Binding-site contacts:
Ligand atom C06 contacts residue FHS1 of chain 2.E at 0.1 Å.
Ligand atom C13 contacts residue FHS1 of chain 2.E at 0.1 Å.
Ligand atom C23 contacts residue FHS1 of chain 2.E at 0.3 Å.
Ligand atom C14 contacts residue FHS1 of chain 2.E at 0.1 Å.
Ligand atom C02 contacts residue FHS1 of chain 2.E at 0.1 Å.
Ligand atom N15 contacts residue PHE150 of chain 2.B at 3.2 Å (h-bond).
Ligand atom C19 contacts residue FHS1 of chain 2.E at 0.1 Å.
Ligand atom O20 contacts residue HIS48 of chain 2.B at 2.9 Å (h-bond).
Ligand atom C17 contacts residue FHS1 of chain 2.E at 0.1 Å.
Ligand atom C24 contacts residue FHS1 of chain 2.E at 0.7 Å.
Ligand atom O18 contacts residue PHE150 of chain 2.B at 3.3 Å.
Ligand atom C08 contacts residue FHS1 of chain 2.E at 0.1 Å.
Ligand atom C40 contacts residue FHS1 of chain 2.E at 0.4 Å.
Ligand atom O21 contacts residue FHS1 of chain 2.E at 0.2 Å (h-bond).
Ligand atom N03 contacts residue GLN199 of chain 2.B at 2.9 Å (h-bond).
Ligand atom O18 contacts residue FHS1 of chain 2.E at 0.1 Å (h-bond).
Ligand atom O20 contacts residue FHS1 of chain 2.E at 1.4 Å.
Ligand atom O20 contacts residue CYS155 of chain 2.B at 2.6 Å (h-bond).
Ligand atom C16 contacts residue FHS1 of chain 2.E at 0.1 Å.
Ligand atom N10 contacts residue GLN174 of chain 2.B at 2.9 Å (h-bond).
Ligand atom N15 contacts residue FHS1 of chain 2.E at 0.1 Å (h-bond).
Ligand atom C19 contacts residue CYS155 of chain 2.B at 1.8 Å (hydrophobic).
Ligand atom C05 contacts residue FHS1 of chain 2.E at 0.1 Å.
Ligand atom O18 contacts residue HIS173 of chain 2.B at 2.8 Å (h-bond).
Ligand atom C24 contacts residue GLU176 of chain 2.B at 3.4 Å.
Ligand atom C04 contacts residue FHS1 of chain 2.E at 0.1 Å.
Ligand atom C25 contacts residue FHS1 of chain 2.E at 0.6 Å.
Ligand atom C12 contacts residue CYS155 of chain 2.B at 3.2 Å (hydrophobic).
Ligand atom C07 contacts residue FHS1 of chain 2.E at 0.1 Å.
Ligand atom O01 contacts residue FHS1 of chain 2.E at 0.1 Å (h-bond).
Ligand atom N10 contacts residue CYS155 of chain 2.B at 3.0 Å (h-bond).
Ligand atom C11 contacts residue CYS155 of chain 2.B at 2.7 Å (hydrophobic).
Ligand atom C12 contacts residue FHS1 of chain 2.E at 0.1 Å.
Ligand atom C09 contacts residue FHS1 of chain 2.E at 0.1 Å.
Ligand atom N10 contacts residue FHS1 of chain 2.E at 0.1 Å (h-bond).
Ligand atom O01 contacts residue GLU176 of chain 2.B at 3.1 Å (salt-bridge).
Ligand atom N03 contacts residue FHS1 of chain 2.E at 0.1 Å (h-bond).
Ligand atom O22 contacts residue FHS1 of chain 2.E at 0.2 Å (h-bond).
Ligand atom C11 contacts residue FHS1 of chain 2.E at 0.1 Å.
Ligand atom C23 contacts residue GLU176 of chain 2.B at 3.2 Å.

A small-molecule ligand and the protein it binds are described below.
Small molecule (SMILES): CC(C)C[C@H](NC(=O)OC1CC2(CCN(C(=O)Cc3ccccc3)CC2)C1)C(=O)N[C@@H](C[C@@H]1CCNC1=O)[C@@H](O)S(=O)(=O)O

Sequence of chain 2.B:
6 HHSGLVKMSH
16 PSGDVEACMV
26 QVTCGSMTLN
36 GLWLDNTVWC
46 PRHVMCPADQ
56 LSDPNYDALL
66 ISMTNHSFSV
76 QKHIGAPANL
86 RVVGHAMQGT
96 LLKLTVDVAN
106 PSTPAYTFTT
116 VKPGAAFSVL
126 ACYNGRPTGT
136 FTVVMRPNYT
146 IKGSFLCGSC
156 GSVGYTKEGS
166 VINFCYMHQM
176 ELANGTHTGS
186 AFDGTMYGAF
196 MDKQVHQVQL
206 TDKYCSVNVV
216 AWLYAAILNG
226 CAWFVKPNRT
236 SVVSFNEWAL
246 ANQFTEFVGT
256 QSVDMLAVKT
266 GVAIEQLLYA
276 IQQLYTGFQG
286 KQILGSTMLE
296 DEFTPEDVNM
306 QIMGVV